The small molecule below binds the protein below.
Small molecule (SMILES): Nc1nc(Nc2ccc(S(N)(=O)=O)cc2)nn1C(=O)Nc1ccc(-c2ccc(OCc3ccccc3)c(C(=O)O)c2)cc1

Sequence of chain 1.B:
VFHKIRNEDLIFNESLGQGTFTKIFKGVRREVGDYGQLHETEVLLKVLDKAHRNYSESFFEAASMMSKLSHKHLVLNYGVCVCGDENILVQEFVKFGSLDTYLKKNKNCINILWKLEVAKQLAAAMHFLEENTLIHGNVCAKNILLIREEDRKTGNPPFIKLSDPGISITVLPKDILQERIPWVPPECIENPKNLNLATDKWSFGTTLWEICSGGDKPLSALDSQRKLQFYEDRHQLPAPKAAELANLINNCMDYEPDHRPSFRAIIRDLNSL

Binding-site contacts:
Ligand atom C9 contacts residue LYS46 of chain 1.B at 3.6 Å.
Ligand atom C19 contacts residue ASN143 of chain 1.B at 3.6 Å.
Ligand atom C5 contacts residue VAL94 of chain 1.B at 3.1 Å (hydrophobic).
Ligand atom C2 contacts residue VAL94 of chain 1.B at 3.5 Å (hydrophobic).
Ligand atom C6 contacts residue GLY97 of chain 1.B at 3.4 Å.
Ligand atom O4 contacts residue THR22 of chain 1.B at 3.1 Å (h-bond).
Ligand atom N4 contacts residue VAL94 of chain 1.B at 2.6 Å (h-bond).
Ligand atom C5 contacts residue LYS95 of chain 1.B at 3.2 Å.
Ligand atom C15 contacts residue ASN143 of chain 1.B at 3.1 Å.
Ligand atom C7 contacts residue GLY97 of chain 1.B at 3.6 Å.
Ligand atom C27 contacts residue ARG180 of chain 1.B at 3.5 Å.
Ligand atom C6 contacts residue PHE93 of chain 1.B at 3.6 Å (hydrophobic).
Ligand atom N2 contacts residue VAL94 of chain 1.B at 2.9 Å (h-bond).
Ligand atom N1 contacts residue LEU44 of chain 1.B at 3.4 Å.
Ligand atom C9 contacts residue LEU145 of chain 1.B at 3.4 Å (hydrophobic).
Ligand atom O5 contacts residue GLY19 of chain 1.B at 3.3 Å.
Ligand atom C1 contacts residue LEU44 of chain 1.B at 3.3 Å (hydrophobic).
Ligand atom C4 contacts residue LYS95 of chain 1.B at 3.5 Å.
Ligand atom C20 contacts residue ASN143 of chain 1.B at 3.0 Å.
Ligand atom N3 contacts residue GLN91 of chain 1.B at 2.9 Å (h-bond).
Ligand atom C23 contacts residue ARG180 of chain 1.B at 3.5 Å.
Ligand atom O3 contacts residue LEU145 of chain 1.B at 3.6 Å.
Ligand atom O3 contacts residue LYS46 of chain 1.B at 2.5 Å (salt-bridge).
Ligand atom O5 contacts residue THR20 of chain 1.B at 3.0 Å (h-bond).
Ligand atom O6 contacts residue ARG180 of chain 1.B at 3.6 Å (salt-bridge).
Ligand atom C21 contacts residue ASN143 of chain 1.B at 3.5 Å.
Ligand atom N3 contacts residue GLU92 of chain 1.B at 2.9 Å (salt-bridge).
Ligand atom N4 contacts residue PHE93 of chain 1.B at 3.3 Å.
Ligand atom C20 contacts residue LYS142 of chain 1.B at 3.5 Å.
Ligand atom C13 contacts residue SER98 of chain 1.B at 3.6 Å.
Ligand atom C5 contacts residue GLY97 of chain 1.B at 3.4 Å.
Ligand atom O3 contacts residue GLN91 of chain 1.B at 3.0 Å (h-bond).
Ligand atom C28 contacts residue ARG180 of chain 1.B at 3.5 Å.
Ligand atom C5 contacts residue PHE93 of chain 1.B at 3.5 Å (hydrophobic).
Ligand atom C15 contacts residue LYS142 of chain 1.B at 3.5 Å.
Ligand atom N1 contacts residue LEU145 of chain 1.B at 3.6 Å.
Ligand atom C14 contacts residue LYS46 of chain 1.B at 3.6 Å.
Ligand atom C1 contacts residue GLU92 of chain 1.B at 3.6 Å.
Ligand atom C6 contacts residue VAL94 of chain 1.B at 3.2 Å (hydrophobic).
Ligand atom N3 contacts residue LEU44 of chain 1.B at 3.6 Å.